Sequence of chain 1.A:
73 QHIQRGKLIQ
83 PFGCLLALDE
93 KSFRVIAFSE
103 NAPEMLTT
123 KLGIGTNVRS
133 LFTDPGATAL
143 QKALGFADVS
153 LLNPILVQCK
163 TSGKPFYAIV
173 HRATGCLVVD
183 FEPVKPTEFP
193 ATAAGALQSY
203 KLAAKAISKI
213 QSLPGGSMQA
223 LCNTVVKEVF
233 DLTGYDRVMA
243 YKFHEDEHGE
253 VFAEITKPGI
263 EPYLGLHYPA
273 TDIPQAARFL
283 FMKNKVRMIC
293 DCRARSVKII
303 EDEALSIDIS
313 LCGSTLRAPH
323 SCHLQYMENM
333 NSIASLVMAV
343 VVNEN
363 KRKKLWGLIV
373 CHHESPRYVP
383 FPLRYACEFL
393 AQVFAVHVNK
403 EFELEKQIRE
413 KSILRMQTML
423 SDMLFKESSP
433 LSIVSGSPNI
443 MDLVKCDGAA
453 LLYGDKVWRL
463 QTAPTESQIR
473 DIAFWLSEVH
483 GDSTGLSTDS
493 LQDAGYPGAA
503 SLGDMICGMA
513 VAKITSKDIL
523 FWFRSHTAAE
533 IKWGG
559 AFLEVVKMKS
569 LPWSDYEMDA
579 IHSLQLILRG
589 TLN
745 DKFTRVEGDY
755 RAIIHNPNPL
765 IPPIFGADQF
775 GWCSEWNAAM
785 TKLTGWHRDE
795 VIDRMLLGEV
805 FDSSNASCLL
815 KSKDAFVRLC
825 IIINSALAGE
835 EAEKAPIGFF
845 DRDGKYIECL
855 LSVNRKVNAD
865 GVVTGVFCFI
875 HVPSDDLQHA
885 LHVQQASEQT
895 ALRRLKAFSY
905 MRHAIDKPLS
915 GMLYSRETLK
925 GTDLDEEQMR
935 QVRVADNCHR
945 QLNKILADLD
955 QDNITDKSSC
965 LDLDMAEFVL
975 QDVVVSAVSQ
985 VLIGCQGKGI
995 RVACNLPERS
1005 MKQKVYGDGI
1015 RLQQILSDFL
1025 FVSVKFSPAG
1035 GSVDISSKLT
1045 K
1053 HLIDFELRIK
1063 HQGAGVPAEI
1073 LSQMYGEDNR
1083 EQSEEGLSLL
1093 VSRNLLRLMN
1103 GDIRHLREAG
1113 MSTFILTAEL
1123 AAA

The protein below binds the small molecule below.
Small molecule (SMILES): C=CC1=C(C)/C(=C/C2=N/C(=C\c3[nH]c(/C=C4\NC(=O)[C@H](C)[C@H]4CC)c(C)c3CCC(=O)O)C(CCC(=O)O)=C2C)NC1=O

Binding-site contacts:
Ligand atom CAF contacts residue PHE283 of chain 1.A at 3.5 Å (hydrophobic).
Ligand atom CAP contacts residue ILE275 of chain 1.A at 3.8 Å (hydrophobic).
Ligand atom CBN contacts residue CYS324 of chain 1.A at 3.3 Å (hydrophobic).
Ligand atom CAI contacts residue HIS325 of chain 1.A at 3.5 Å.
Ligand atom CBD contacts residue CYS324 of chain 1.A at 3.3 Å (hydrophobic).
Ligand atom CAB contacts residue TYR243 of chain 1.A at 3.8 Å (hydrophobic).
Ligand atom CAL contacts residue HIS325 of chain 1.A at 3.0 Å.
Ligand atom CAG contacts residue MET241 of chain 1.A at 3.7 Å (hydrophobic).
Ligand atom CBH contacts residue ILE275 of chain 1.A at 3.6 Å (hydrophobic).
Ligand atom OBF contacts residue VAL339 of chain 1.A at 3.1 Å.
Ligand atom CAO contacts residue HIS325 of chain 1.A at 3.5 Å.
Ligand atom CAX contacts residue ASP274 of chain 1.A at 3.4 Å.
Ligand atom CAA contacts residue PHE283 of chain 1.A at 3.5 Å (hydrophobic).
Ligand atom OAZ contacts residue HIS325 of chain 1.A at 2.2 Å (h-bond).
Ligand atom CAQ contacts residue CYS324 of chain 1.A at 3.6 Å (hydrophobic).
Ligand atom NAN contacts residue PRO276 of chain 1.A at 3.7 Å.
Ligand atom OAK contacts residue MET332 of chain 1.A at 3.2 Å.
Ligand atom CAS contacts residue TYR328 of chain 1.A at 3.5 Å (hydrophobic).
Ligand atom CBB contacts residue ILE275 of chain 1.A at 3.5 Å (hydrophobic).
Ligand atom NBP contacts residue ASP274 of chain 1.A at 3.0 Å (salt-bridge).
Ligand atom CAU contacts residue HIS322 of chain 1.A at 3.6 Å.
Ligand atom OAK contacts residue HIS374 of chain 1.A at 2.9 Å.
Ligand atom CBL contacts residue ILE275 of chain 1.A at 3.4 Å (hydrophobic).
Ligand atom OBF contacts residue PHE283 of chain 1.A at 3.8 Å.
Ligand atom OBG contacts residue HIS322 of chain 1.A at 3.3 Å.
Ligand atom NAE contacts residue ASP274 of chain 1.A at 3.7 Å.
Ligand atom OBQ contacts residue TYR328 of chain 1.A at 3.2 Å.
Ligand atom CAV contacts residue ILE275 of chain 1.A at 3.6 Å (hydrophobic).
Ligand atom CBJ contacts residue CYS324 of chain 1.A at 2.9 Å (hydrophobic).
Ligand atom CAH contacts residue CYS324 of chain 1.A at 2.8 Å (hydrophobic).
Ligand atom CBC contacts residue TYR328 of chain 1.A at 3.9 Å (hydrophobic).
Ligand atom CAS contacts residue ASP274 of chain 1.A at 3.5 Å.
Ligand atom CAX contacts residue TYR328 of chain 1.A at 3.6 Å (hydrophobic).
Ligand atom CAF contacts residue HIS325 of chain 1.A at 3.5 Å.
Ligand atom NAE contacts residue ILE275 of chain 1.A at 3.5 Å.
Ligand atom CAI contacts residue HIS322 of chain 1.A at 3.6 Å.
Ligand atom CBM contacts residue MET332 of chain 1.A at 3.9 Å (hydrophobic).
Ligand atom CAY contacts residue PRO276 of chain 1.A at 3.8 Å (hydrophobic).
Ligand atom CAC contacts residue CYS324 of chain 1.A at 1.8 Å (hydrophobic).
Ligand atom OBQ contacts residue ASP274 of chain 1.A at 3.2 Å (salt-bridge).